Sequence of chain 1.B:
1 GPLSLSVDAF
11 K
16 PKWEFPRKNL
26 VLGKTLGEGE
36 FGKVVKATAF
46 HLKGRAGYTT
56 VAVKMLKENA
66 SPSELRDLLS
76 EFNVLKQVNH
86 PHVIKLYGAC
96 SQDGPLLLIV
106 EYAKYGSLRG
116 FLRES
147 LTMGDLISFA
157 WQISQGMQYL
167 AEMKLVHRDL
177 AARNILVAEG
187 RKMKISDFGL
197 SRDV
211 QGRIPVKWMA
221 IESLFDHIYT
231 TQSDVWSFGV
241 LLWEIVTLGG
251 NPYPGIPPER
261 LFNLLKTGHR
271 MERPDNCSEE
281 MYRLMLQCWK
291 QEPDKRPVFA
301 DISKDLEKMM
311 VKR

Binding-site contacts:
Ligand atom CAV contacts residue ARG179 of chain 1.B at 3.7 Å.
Ligand atom C6 contacts residue ALA108 of chain 1.B at 3.4 Å (hydrophobic).
Ligand atom CBJ contacts residue MET60 of chain 1.B at 3.5 Å (hydrophobic).
Ligand atom NBG contacts residue GLY37 of chain 1.B at 3.5 Å.
Ligand atom CBM contacts residue VAL105 of chain 1.B at 3.8 Å (hydrophobic).
Ligand atom FBL contacts residue LYS59 of chain 1.B at 3.7 Å.
Ligand atom OAX contacts residue GLY32 of chain 1.B at 3.5 Å.
Ligand atom CAM contacts residue LYS109 of chain 1.B at 3.5 Å.
Ligand atom CBB contacts residue GLY34 of chain 1.B at 3.6 Å.
Ligand atom NAD contacts residue ALA57 of chain 1.B at 3.6 Å.
Ligand atom N3 contacts residue GLY111 of chain 1.B at 3.5 Å.
Ligand atom NBH contacts residue GLY37 of chain 1.B at 3.6 Å.
Ligand atom CBD contacts residue GLY37 of chain 1.B at 3.6 Å.
Ligand atom C5 contacts residue GLY111 of chain 1.B at 3.5 Å.
Ligand atom NBE contacts residue GLY37 of chain 1.B at 3.5 Å (h-bond).
Ligand atom C4 contacts residue GLY111 of chain 1.B at 3.4 Å.
Ligand atom NBE contacts residue VAL39 of chain 1.B at 3.6 Å.
Ligand atom CBK contacts residue GLY37 of chain 1.B at 3.7 Å.
Ligand atom CAZ contacts residue GLY34 of chain 1.B at 3.4 Å.
Ligand atom NBE contacts residue LYS38 of chain 1.B at 3.6 Å.
Ligand atom FBL contacts residue MET60 of chain 1.B at 3.1 Å.
Ligand atom CAB contacts residue ALA57 of chain 1.B at 3.4 Å (hydrophobic).
Ligand atom NAF contacts residue ALA108 of chain 1.B at 2.8 Å (h-bond).
Ligand atom NAD contacts residue ALA108 of chain 1.B at 3.0 Å (h-bond).
Ligand atom NAD contacts residue GLU106 of chain 1.B at 3.3 Å (salt-bridge).
Ligand atom NAC contacts residue GLU106 of chain 1.B at 2.7 Å (salt-bridge).
Ligand atom CAB contacts residue LEU182 of chain 1.B at 3.4 Å (hydrophobic).
Ligand atom NAC contacts residue LEU182 of chain 1.B at 3.5 Å.
Ligand atom CAY contacts residue GLU33 of chain 1.B at 3.7 Å.
Ligand atom CAE contacts residue ALA108 of chain 1.B at 3.7 Å (hydrophobic).
Ligand atom NBG contacts residue LYS38 of chain 1.B at 3.7 Å.
Ligand atom OAX contacts residue GLU33 of chain 1.B at 3.5 Å (salt-bridge).
Ligand atom C2 contacts residue LEU31 of chain 1.B at 3.7 Å (hydrophobic).
Ligand atom C5 contacts residue ALA108 of chain 1.B at 3.2 Å (hydrophobic).
Ligand atom NAC contacts residue ALA57 of chain 1.B at 3.1 Å.
Ligand atom NAD contacts residue TYR107 of chain 1.B at 3.5 Å.
Ligand atom CBK contacts residue LYS38 of chain 1.B at 3.5 Å.
Ligand atom FBL contacts residue LEU73 of chain 1.B at 3.4 Å.
Ligand atom CBM contacts residue LEU182 of chain 1.B at 3.6 Å (hydrophobic).
Ligand atom CAA contacts residue LEU182 of chain 1.B at 3.7 Å (hydrophobic).

A protein and the small-molecule ligand that binds it are described below.
Small molecule (SMILES): COC1(C(=O)N[C@@H](C)c2ccc(-n3cc(F)cn3)nc2)CCC(c2nc(C)cc(Nc3cc(C)[nH]n3)n2)CC1

Sequence of chain 1.A:
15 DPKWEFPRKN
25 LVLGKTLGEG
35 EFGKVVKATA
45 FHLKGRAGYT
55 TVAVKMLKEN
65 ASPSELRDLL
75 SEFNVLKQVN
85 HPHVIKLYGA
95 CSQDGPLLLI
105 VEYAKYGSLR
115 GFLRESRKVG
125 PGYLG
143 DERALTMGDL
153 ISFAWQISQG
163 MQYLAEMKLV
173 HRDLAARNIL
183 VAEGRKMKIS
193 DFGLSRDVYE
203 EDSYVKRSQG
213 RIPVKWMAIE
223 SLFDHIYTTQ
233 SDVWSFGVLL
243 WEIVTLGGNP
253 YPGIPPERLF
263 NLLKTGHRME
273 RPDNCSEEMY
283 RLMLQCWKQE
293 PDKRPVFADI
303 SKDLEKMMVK